Binding-site contacts:
Ligand atom N5 contacts residue GLY354 of chain 1.A at 3.4 Å.
Ligand atom O3 contacts residue GLY245 of chain 1.A at 3.3 Å.
Ligand atom N7 contacts residue SER290 of chain 1.A at 2.7 Å (h-bond).
Ligand atom C13 contacts residue GLU283 of chain 1.A at 3.1 Å.
Ligand atom C12 contacts residue SER355 of chain 1.A at 3.8 Å.
Ligand atom O1 contacts residue SER355 of chain 1.A at 3.4 Å (h-bond).
Ligand atom C15 contacts residue GLY354 of chain 1.A at 3.2 Å.
Ligand atom C12 contacts residue GLY217 of chain 1.A at 3.7 Å.
Ligand atom C19 contacts residue ARG287 of chain 1.A at 3.7 Å.
Ligand atom C18 contacts residue GLY354 of chain 1.A at 3.9 Å.
Ligand atom C18 contacts residue ARG287 of chain 1.A at 3.8 Å.
Ligand atom O3 contacts residue LYS286 of chain 1.A at 3.5 Å (salt-bridge).
Ligand atom C10 contacts residue GLY354 of chain 1.A at 3.8 Å.
Ligand atom O2 contacts residue GLU283 of chain 1.A at 2.5 Å (salt-bridge).
Ligand atom O4 contacts residue GLY217 of chain 1.A at 3.7 Å.
Ligand atom C19 contacts residue SER290 of chain 1.A at 3.7 Å.
Ligand atom C10 contacts residue SER355 of chain 1.A at 3.8 Å.
Ligand atom C9 contacts residue GLU283 of chain 1.A at 3.3 Å.
Ligand atom C20 contacts residue SER290 of chain 1.A at 3.5 Å.
Ligand atom O4 contacts residue GLY216 of chain 1.A at 3.8 Å.
Ligand atom C14 contacts residue GLY217 of chain 1.A at 3.5 Å.
Ligand atom O4 contacts residue GLY354 of chain 1.A at 3.5 Å (h-bond).
Ligand atom C17 contacts residue GLY354 of chain 1.A at 3.5 Å.
Ligand atom O1 contacts residue GLY354 of chain 1.A at 3.4 Å.
Ligand atom C19 contacts residue ARG357 of chain 1.A at 3.7 Å.
Ligand atom O2 contacts residue LYS286 of chain 1.A at 2.8 Å (salt-bridge).
Ligand atom C16 contacts residue GLY354 of chain 1.A at 3.5 Å.
Ligand atom C20 contacts residue ILE358 of chain 1.A at 3.8 Å (hydrophobic).
Ligand atom O3 contacts residue GLY217 of chain 1.A at 3.5 Å.
Ligand atom N8 contacts residue SER290 of chain 1.A at 3.8 Å.
Ligand atom N8 contacts residue ARG287 of chain 1.A at 3.6 Å.
Ligand atom N7 contacts residue ARG287 of chain 1.A at 3.6 Å.
Ligand atom C17 contacts residue ARG357 of chain 1.A at 3.8 Å.
Ligand atom C20 contacts residue GLY354 of chain 1.A at 3.9 Å.
Ligand atom N6 contacts residue SER355 of chain 1.A at 3.8 Å.
Ligand atom N6 contacts residue GLY354 of chain 1.A at 3.5 Å (h-bond).
Ligand atom C17 contacts residue ARG287 of chain 1.A at 3.8 Å.
Ligand atom N6 contacts residue LYS286 of chain 1.A at 3.9 Å.
Ligand atom C18 contacts residue ARG357 of chain 1.A at 3.9 Å.
Ligand atom N8 contacts residue ARG357 of chain 1.A at 3.4 Å.

A small-molecule ligand and the protein it binds are described below.
Small molecule (SMILES): C[C@@]1(O)[C@H](O)[C@@H](CO)O[C@H]1n1ccc2c(N)ncnc21

Sequence of chain 1.A:
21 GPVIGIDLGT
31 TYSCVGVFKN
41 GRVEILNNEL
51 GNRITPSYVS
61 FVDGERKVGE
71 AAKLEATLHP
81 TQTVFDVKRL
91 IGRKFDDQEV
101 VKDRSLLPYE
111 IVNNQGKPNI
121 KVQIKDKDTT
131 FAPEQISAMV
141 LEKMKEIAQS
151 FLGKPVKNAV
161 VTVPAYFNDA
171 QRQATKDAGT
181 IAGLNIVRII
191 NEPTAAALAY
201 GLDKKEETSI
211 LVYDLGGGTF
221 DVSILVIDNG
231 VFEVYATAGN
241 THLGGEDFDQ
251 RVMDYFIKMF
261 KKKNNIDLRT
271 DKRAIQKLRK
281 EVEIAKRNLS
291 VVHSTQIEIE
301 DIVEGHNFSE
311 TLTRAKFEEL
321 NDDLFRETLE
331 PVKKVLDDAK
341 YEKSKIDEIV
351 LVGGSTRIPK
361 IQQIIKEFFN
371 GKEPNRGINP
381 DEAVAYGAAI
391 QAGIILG